Binding-site contacts:
Ligand atom C5 contacts residue TRP23 of chain 1.A at 3.7 Å (hydrophobic).
Ligand atom O6 contacts residue ALA19 of chain 1.A at 4.2 Å.
Ligand atom C6 contacts residue TRP23 of chain 1.A at 3.6 Å (hydrophobic).
Ligand atom C5 contacts residue ASN20 of chain 1.A at 3.7 Å.
Ligand atom C7 contacts residue ASN20 of chain 1.A at 3.2 Å.
Ligand atom C4 contacts residue ASN20 of chain 1.A at 4.2 Å.
Ligand atom C3 contacts residue ASN20 of chain 1.A at 3.8 Å.
Ligand atom C6 contacts residue ALA19 of chain 1.A at 4.1 Å (hydrophobic).
Ligand atom O7 contacts residue ASN20 of chain 1.A at 3.0 Å (h-bond).
Ligand atom O5 contacts residue ASN20 of chain 1.A at 2.4 Å (h-bond).
Ligand atom C5 contacts residue ALA19 of chain 1.A at 4.4 Å (hydrophobic).
Ligand atom C1 contacts residue TRP23 of chain 1.A at 4.0 Å (hydrophobic).
Ligand atom O5 contacts residue TRP23 of chain 1.A at 3.8 Å.
Ligand atom C8 contacts residue ASN20 of chain 1.A at 4.5 Å.
Ligand atom N2 contacts residue ASN20 of chain 1.A at 3.0 Å (h-bond).
Ligand atom O5 contacts residue ALA19 of chain 1.A at 3.6 Å.
Ligand atom C2 contacts residue ASN20 of chain 1.A at 2.5 Å.
Ligand atom C1 contacts residue ASN20 of chain 1.A at 1.4 Å.

This protein binds this small molecule.
Small molecule (SMILES): CC(=O)N[C@@H]1[C@@H](O)[C@H](O)[C@@H](CO)O[C@H]1O

Sequence of chain 1.A:
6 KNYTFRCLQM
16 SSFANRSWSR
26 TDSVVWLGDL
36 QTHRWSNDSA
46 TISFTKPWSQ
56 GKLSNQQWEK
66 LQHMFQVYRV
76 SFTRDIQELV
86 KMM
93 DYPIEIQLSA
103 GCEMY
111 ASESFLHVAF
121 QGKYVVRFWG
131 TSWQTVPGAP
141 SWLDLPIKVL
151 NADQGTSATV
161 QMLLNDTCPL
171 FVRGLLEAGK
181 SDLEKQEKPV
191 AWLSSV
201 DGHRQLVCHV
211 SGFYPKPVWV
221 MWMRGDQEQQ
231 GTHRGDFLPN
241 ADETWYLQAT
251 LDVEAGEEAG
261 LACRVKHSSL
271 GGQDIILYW